The small molecule below binds the protein below.
Small molecule (SMILES): CC(=O)N[C@@H]1[C@@H](O)[C@H](O)[C@@H](CO)O[C@H]1O

Binding-site contacts:
Ligand atom O7 contacts residue VAL656 of chain 1.B at 3.3 Å.
Ligand atom N2 contacts residue ASN657 of chain 1.B at 2.9 Å (h-bond).
Ligand atom C8 contacts residue HIS655 of chain 1.B at 3.7 Å.
Ligand atom C7 contacts residue ASN657 of chain 1.B at 3.3 Å.
Ligand atom O7 contacts residue HIS655 of chain 1.B at 2.8 Å (h-bond).
Ligand atom C8 contacts residue ASN657 of chain 1.B at 3.4 Å.
Ligand atom C7 contacts residue HIS655 of chain 1.B at 3.5 Å.
Ligand atom O5 contacts residue ASN657 of chain 1.B at 2.4 Å (h-bond).
Ligand atom C8 contacts residue VAL656 of chain 1.B at 4.3 Å (hydrophobic).
Ligand atom C5 contacts residue ASN657 of chain 1.B at 3.7 Å.
Ligand atom N2 contacts residue HIS655 of chain 1.B at 4.3 Å.
Ligand atom O7 contacts residue ASN657 of chain 1.B at 3.5 Å (h-bond).
Ligand atom C1 contacts residue ASN657 of chain 1.B at 1.4 Å.
Ligand atom C4 contacts residue ASN657 of chain 1.B at 4.2 Å.
Ligand atom C3 contacts residue ASN657 of chain 1.B at 3.8 Å.
Ligand atom C2 contacts residue ASN657 of chain 1.B at 2.4 Å.
Ligand atom C7 contacts residue VAL656 of chain 1.B at 4.0 Å (hydrophobic).

Sequence of chain 1.B:
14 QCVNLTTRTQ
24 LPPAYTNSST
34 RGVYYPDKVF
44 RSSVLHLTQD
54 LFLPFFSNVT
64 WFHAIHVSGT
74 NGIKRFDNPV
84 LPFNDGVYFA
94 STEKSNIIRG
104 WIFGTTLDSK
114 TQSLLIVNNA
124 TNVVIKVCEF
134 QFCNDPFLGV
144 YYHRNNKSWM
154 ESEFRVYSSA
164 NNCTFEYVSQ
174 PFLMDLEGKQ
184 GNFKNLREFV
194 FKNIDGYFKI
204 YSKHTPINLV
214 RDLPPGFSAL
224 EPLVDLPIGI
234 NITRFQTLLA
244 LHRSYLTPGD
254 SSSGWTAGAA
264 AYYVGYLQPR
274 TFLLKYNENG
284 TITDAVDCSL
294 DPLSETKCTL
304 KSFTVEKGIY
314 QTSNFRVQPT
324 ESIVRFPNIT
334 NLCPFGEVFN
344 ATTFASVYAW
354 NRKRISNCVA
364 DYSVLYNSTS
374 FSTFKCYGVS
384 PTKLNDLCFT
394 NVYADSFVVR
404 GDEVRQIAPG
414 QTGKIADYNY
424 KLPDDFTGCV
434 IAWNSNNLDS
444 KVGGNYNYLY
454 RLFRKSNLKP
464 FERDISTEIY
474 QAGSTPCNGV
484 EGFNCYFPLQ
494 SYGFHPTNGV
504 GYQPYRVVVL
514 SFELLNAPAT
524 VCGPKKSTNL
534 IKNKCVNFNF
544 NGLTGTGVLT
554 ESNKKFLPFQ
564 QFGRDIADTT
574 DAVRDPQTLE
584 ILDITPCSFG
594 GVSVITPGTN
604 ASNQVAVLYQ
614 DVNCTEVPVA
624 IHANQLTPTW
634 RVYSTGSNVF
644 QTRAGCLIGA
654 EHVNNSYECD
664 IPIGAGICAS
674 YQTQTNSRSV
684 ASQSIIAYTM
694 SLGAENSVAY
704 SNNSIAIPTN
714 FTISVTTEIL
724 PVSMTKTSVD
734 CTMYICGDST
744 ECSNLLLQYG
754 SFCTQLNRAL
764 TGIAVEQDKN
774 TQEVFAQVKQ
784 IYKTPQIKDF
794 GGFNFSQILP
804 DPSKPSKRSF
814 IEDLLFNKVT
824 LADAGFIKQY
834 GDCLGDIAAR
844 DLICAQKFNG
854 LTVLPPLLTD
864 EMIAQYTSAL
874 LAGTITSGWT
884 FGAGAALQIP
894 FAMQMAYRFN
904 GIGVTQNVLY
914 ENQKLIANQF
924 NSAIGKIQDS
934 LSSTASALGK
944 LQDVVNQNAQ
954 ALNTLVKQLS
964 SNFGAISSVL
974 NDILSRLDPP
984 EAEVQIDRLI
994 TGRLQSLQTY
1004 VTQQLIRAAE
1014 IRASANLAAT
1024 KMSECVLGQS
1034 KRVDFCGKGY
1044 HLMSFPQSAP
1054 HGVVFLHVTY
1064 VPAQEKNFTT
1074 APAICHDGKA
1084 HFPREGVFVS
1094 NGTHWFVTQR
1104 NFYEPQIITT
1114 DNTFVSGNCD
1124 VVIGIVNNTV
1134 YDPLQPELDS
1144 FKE